The small molecule below binds the protein below.
Small molecule (SMILES): CC(=O)N[C@@H]1[C@@H](O)[C@H](O)[C@@H](CO)O[C@H]1O

Sequence of chain 1.E:
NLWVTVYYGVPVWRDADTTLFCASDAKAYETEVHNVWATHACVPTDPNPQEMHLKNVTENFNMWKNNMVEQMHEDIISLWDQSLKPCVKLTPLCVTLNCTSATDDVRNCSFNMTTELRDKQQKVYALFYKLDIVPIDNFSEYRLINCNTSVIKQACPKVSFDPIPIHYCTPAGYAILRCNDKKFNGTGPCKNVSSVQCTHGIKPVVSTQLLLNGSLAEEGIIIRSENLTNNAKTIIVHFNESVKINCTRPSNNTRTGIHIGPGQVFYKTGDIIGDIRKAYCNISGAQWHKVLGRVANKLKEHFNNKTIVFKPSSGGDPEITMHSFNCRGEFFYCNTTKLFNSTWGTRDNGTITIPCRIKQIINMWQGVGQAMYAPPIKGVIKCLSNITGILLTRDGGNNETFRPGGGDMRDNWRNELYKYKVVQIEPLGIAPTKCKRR

Binding-site contacts:
Ligand atom O7 contacts residue ASN101 of chain 1.E at 4.2 Å.
Ligand atom C5 contacts residue ASN101 of chain 1.E at 3.7 Å.
Ligand atom O7 contacts residue PHE168 of chain 1.E at 3.0 Å.
Ligand atom O6 contacts residue PHE168 of chain 1.E at 3.9 Å.
Ligand atom C7 contacts residue ASN101 of chain 1.E at 3.9 Å.
Ligand atom C3 contacts residue PHE168 of chain 1.E at 4.2 Å (hydrophobic).
Ligand atom C8 contacts residue SER131 of chain 1.E at 4.3 Å.
Ligand atom C1 contacts residue ASN101 of chain 1.E at 1.4 Å.
Ligand atom O5 contacts residue ASN101 of chain 1.E at 2.4 Å (h-bond).
Ligand atom C8 contacts residue TYR146 of chain 1.E at 4.4 Å (hydrophobic).
Ligand atom O5 contacts residue PHE168 of chain 1.E at 3.7 Å.
Ligand atom C1 contacts residue PHE168 of chain 1.E at 4.4 Å (hydrophobic).
Ligand atom C8 contacts residue LYS144 of chain 1.E at 3.2 Å.
Ligand atom N2 contacts residue ASN101 of chain 1.E at 2.9 Å (h-bond).
Ligand atom C2 contacts residue ASN101 of chain 1.E at 2.5 Å.
Ligand atom C2 contacts residue PHE168 of chain 1.E at 3.6 Å (hydrophobic).
Ligand atom C4 contacts residue ASN101 of chain 1.E at 4.3 Å.
Ligand atom O3 contacts residue PHE168 of chain 1.E at 4.1 Å.
Ligand atom C5 contacts residue PHE168 of chain 1.E at 4.1 Å (hydrophobic).
Ligand atom N2 contacts residue PHE168 of chain 1.E at 4.3 Å.
Ligand atom C6 contacts residue PHE168 of chain 1.E at 3.6 Å (hydrophobic).
Ligand atom C4 contacts residue PHE168 of chain 1.E at 4.0 Å (hydrophobic).
Ligand atom C3 contacts residue ASN101 of chain 1.E at 3.8 Å.
Ligand atom C7 contacts residue PHE168 of chain 1.E at 4.1 Å (hydrophobic).